A protein and the small-molecule ligand that binds it are described below.
Small molecule (SMILES): CC(=O)N[C@@H]1[C@@H](O)[C@H](O)[C@@H](CO)O[C@H]1O

Sequence of chain 1.A:
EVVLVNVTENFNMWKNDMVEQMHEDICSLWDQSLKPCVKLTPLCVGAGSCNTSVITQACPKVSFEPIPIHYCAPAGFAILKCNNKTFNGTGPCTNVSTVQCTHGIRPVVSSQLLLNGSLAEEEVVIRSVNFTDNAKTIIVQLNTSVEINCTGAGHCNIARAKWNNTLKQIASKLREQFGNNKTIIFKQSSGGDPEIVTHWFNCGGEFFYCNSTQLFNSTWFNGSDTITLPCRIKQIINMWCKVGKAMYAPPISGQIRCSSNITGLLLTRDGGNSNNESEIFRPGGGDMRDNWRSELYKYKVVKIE

Binding-site contacts:
Ligand atom C4 contacts residue ASN84 of chain 1.A at 4.3 Å.
Ligand atom O5 contacts residue ASN84 of chain 1.A at 2.4 Å (h-bond).
Ligand atom O6 contacts residue PRO92 of chain 1.A at 2.6 Å (h-bond).
Ligand atom C5 contacts residue ASN84 of chain 1.A at 3.6 Å.
Ligand atom O4 contacts residue THR94 of chain 1.A at 4.5 Å.
Ligand atom C1 contacts residue NAG1 of chain 1.I at 3.5 Å.
Ligand atom O7 contacts residue ASN84 of chain 1.A at 3.0 Å (h-bond).
Ligand atom C7 contacts residue ASN84 of chain 1.A at 3.3 Å.
Ligand atom C1 contacts residue ASN84 of chain 1.A at 1.4 Å.
Ligand atom C6 contacts residue NAG1 of chain 1.I at 3.8 Å.
Ligand atom C6 contacts residue PRO92 of chain 1.A at 3.5 Å (hydrophobic).
Ligand atom N2 contacts residue ASN84 of chain 1.A at 3.0 Å (h-bond).
Ligand atom C2 contacts residue ASN84 of chain 1.A at 2.7 Å.
Ligand atom O7 contacts residue LYS85 of chain 1.A at 3.5 Å.
Ligand atom C3 contacts residue ASN84 of chain 1.A at 4.0 Å.
Ligand atom O6 contacts residue NAG1 of chain 1.I at 2.9 Å.
Ligand atom C4 contacts residue THR94 of chain 1.A at 4.0 Å.
Ligand atom C6 contacts residue THR94 of chain 1.A at 4.0 Å.
Ligand atom C5 contacts residue NAG1 of chain 1.I at 3.5 Å.
Ligand atom O5 contacts residue NAG1 of chain 1.I at 3.3 Å.